Sequence of chain 1.D:
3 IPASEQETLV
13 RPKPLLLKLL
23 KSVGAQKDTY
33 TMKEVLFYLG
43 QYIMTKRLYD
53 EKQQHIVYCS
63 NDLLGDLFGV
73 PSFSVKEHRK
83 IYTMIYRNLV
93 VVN

Binding-site contacts:
Ligand atom C11 contacts residue VAL77 of chain 1.D at 3.6 Å (hydrophobic).
Ligand atom O20 contacts residue VAL77 of chain 1.D at 3.0 Å.
Ligand atom CL2 contacts residue HIS80 of chain 1.D at 3.6 Å.
Ligand atom C10 contacts residue ILE45 of chain 1.D at 3.7 Å (hydrophobic).
Ligand atom N18 contacts residue VAL77 of chain 1.D at 4.0 Å.
Ligand atom C41 contacts residue VAL77 of chain 1.D at 4.0 Å (hydrophobic).
Ligand atom C37 contacts residue HIS80 of chain 1.D at 3.6 Å.
Ligand atom C19 contacts residue VAL77 of chain 1.D at 4.0 Å (hydrophobic).
Ligand atom C9 contacts residue ILE45 of chain 1.D at 4.0 Å (hydrophobic).
Ligand atom C42 contacts residue VAL77 of chain 1.D at 3.7 Å (hydrophobic).
Ligand atom C41 contacts residue ILE83 of chain 1.D at 4.2 Å (hydrophobic).
Ligand atom C39 contacts residue LEU38 of chain 1.D at 3.8 Å (hydrophobic).
Ligand atom C11 contacts residue GLY42 of chain 1.D at 4.0 Å.
Ligand atom C6 contacts residue TYR51 of chain 1.D at 4.1 Å (hydrophobic).
Ligand atom C5 contacts residue TYR51 of chain 1.D at 4.2 Å (hydrophobic).
Ligand atom CL2 contacts residue ILE83 of chain 1.D at 3.7 Å.
Ligand atom C56 contacts residue PHE39 of chain 1.D at 3.9 Å (hydrophobic).
Ligand atom CL1 contacts residue ILE45 of chain 1.D at 4.0 Å.
Ligand atom CL1 contacts residue ILE83 of chain 1.D at 3.9 Å.
Ligand atom CL2 contacts residue TYR84 of chain 1.D at 3.8 Å.
Ligand atom C10 contacts residue TYR51 of chain 1.D at 4.0 Å (hydrophobic).
Ligand atom C6 contacts residue GLY42 of chain 1.D at 3.4 Å.
Ligand atom C7 contacts residue GLY42 of chain 1.D at 3.3 Å.
Ligand atom CL3 contacts residue PHE39 of chain 1.D at 3.6 Å.
Ligand atom C10 contacts residue VAL77 of chain 1.D at 3.5 Å (hydrophobic).
Ligand atom C16 contacts residue VAL77 of chain 1.D at 3.6 Å (hydrophobic).
Ligand atom C19 contacts residue TYR51 of chain 1.D at 3.5 Å (hydrophobic).
Ligand atom CL2 contacts residue LEU38 of chain 1.D at 3.6 Å.
Ligand atom C38 contacts residue HIS80 of chain 1.D at 3.5 Å.
Ligand atom C11 contacts residue TYR51 of chain 1.D at 3.3 Å (hydrophobic).
Ligand atom C5 contacts residue GLY42 of chain 1.D at 3.7 Å.
Ligand atom C42 contacts residue HIS80 of chain 1.D at 3.7 Å.
Ligand atom C7 contacts residue LEU38 of chain 1.D at 3.3 Å (hydrophobic).
Ligand atom C57 contacts residue PHE39 of chain 1.D at 3.7 Å (hydrophobic).
Ligand atom C40 contacts residue HIS80 of chain 1.D at 3.5 Å.
Ligand atom C39 contacts residue HIS80 of chain 1.D at 3.6 Å.
Ligand atom C8 contacts residue GLY42 of chain 1.D at 3.6 Å.
Ligand atom C8 contacts residue LEU38 of chain 1.D at 3.3 Å (hydrophobic).
Ligand atom C41 contacts residue HIS80 of chain 1.D at 3.7 Å.
Ligand atom C40 contacts residue LEU38 of chain 1.D at 3.9 Å (hydrophobic).

The protein below binds the small molecule below.
Small molecule (SMILES): CN1C(=O)C(Cc2ccc(Cl)cc2)=C(c2c[nH]c3cc(Cl)ccc23)[C@@]1(O)Cc1ccc(Cl)cc1